This small molecule binds to this protein.
Small molecule (SMILES): O=c1ccn([C@@H]2O[C@H](CO[P](=O)(O)O[P](=O)(O)O[C@H]3O[C@H](CO)[C@@H](O)[C@H](O)[C@@H]3O)[C@@H](O)[C@H]2O)c(=O)[nH]1

Binding-site contacts:
Ligand atom O4' contacts residue EDO1 of chain 1.J at 3.6 Å.
Ligand atom O1A contacts residue EDO1 of chain 1.J at 2.8 Å (h-bond).
Ligand atom O1B contacts residue TYR299 of chain 1.A at 3.4 Å (h-bond).
Ligand atom O3B contacts residue EDO1 of chain 1.J at 3.6 Å.
Ligand atom C2' contacts residue ASN179 of chain 1.A at 3.4 Å.
Ligand atom C3' contacts residue ASN199 of chain 1.A at 3.6 Å.
Ligand atom O2' contacts residue PHE178 of chain 1.A at 2.9 Å (h-bond).
Ligand atom O3' contacts residue NAD1 of chain 1.E at 2.6 Å (h-bond).
Ligand atom O4 contacts residue LEU215 of chain 1.A at 3.6 Å.
Ligand atom C1' contacts residue ASN179 of chain 1.A at 3.4 Å.
Ligand atom C2D contacts residue ARG292 of chain 1.A at 3.4 Å.
Ligand atom O1A contacts residue ARG292 of chain 1.A at 3.0 Å (salt-bridge).
Ligand atom N3 contacts residue PHE218 of chain 1.A at 3.3 Å.
Ligand atom O2 contacts residue PHE218 of chain 1.A at 2.9 Å (h-bond).
Ligand atom O5D contacts residue ARG292 of chain 1.A at 3.5 Å (salt-bridge).
Ligand atom O3A contacts residue ASN179 of chain 1.A at 3.5 Å (h-bond).
Ligand atom O2A contacts residue LEU200 of chain 1.A at 3.1 Å (h-bond).
Ligand atom C4 contacts residue PHE218 of chain 1.A at 3.2 Å (hydrophobic).
Ligand atom O2D contacts residue ASP295 of chain 1.A at 2.8 Å (salt-bridge).
Ligand atom C5D contacts residue TYR233 of chain 1.A at 3.2 Å (hydrophobic).
Ligand atom C4D contacts residue TYR233 of chain 1.A at 3.4 Å (hydrophobic).
Ligand atom O1B contacts residue ASN179 of chain 1.A at 3.0 Å (h-bond).
Ligand atom O4' contacts residue TYR149 of chain 1.A at 3.4 Å.
Ligand atom O2' contacts residue NAD1 of chain 1.E at 3.5 Å.
Ligand atom C2 contacts residue ALA216 of chain 1.A at 3.5 Å (hydrophobic).
Ligand atom O2B contacts residue ARG292 of chain 1.A at 2.5 Å (salt-bridge).
Ligand atom O4 contacts residue PHE218 of chain 1.A at 3.4 Å.
Ligand atom C2 contacts residue PHE218 of chain 1.A at 3.4 Å (hydrophobic).
Ligand atom O2 contacts residue ALA216 of chain 1.A at 3.5 Å (h-bond).
Ligand atom O1A contacts residue ASN198 of chain 1.A at 3.6 Å.
Ligand atom O3' contacts residue ASN199 of chain 1.A at 3.0 Å (h-bond).
Ligand atom O4D contacts residue LEU200 of chain 1.A at 3.6 Å.
Ligand atom O4' contacts residue VAL86 of chain 1.A at 3.4 Å.
Ligand atom O2A contacts residue ASN199 of chain 1.A at 3.0 Å (h-bond).
Ligand atom O2 contacts residue ILE217 of chain 1.A at 3.4 Å.
Ligand atom O2' contacts residue ASN179 of chain 1.A at 3.1 Å (h-bond).
Ligand atom O6' contacts residue THR126 of chain 1.A at 3.1 Å (h-bond).
Ligand atom N3 contacts residue ALA216 of chain 1.A at 2.8 Å (h-bond).
Ligand atom O1B contacts residue ARG231 of chain 1.A at 2.9 Å (salt-bridge).
Ligand atom O4 contacts residue ALA216 of chain 1.A at 3.6 Å.

Sequence of chain 1.A:
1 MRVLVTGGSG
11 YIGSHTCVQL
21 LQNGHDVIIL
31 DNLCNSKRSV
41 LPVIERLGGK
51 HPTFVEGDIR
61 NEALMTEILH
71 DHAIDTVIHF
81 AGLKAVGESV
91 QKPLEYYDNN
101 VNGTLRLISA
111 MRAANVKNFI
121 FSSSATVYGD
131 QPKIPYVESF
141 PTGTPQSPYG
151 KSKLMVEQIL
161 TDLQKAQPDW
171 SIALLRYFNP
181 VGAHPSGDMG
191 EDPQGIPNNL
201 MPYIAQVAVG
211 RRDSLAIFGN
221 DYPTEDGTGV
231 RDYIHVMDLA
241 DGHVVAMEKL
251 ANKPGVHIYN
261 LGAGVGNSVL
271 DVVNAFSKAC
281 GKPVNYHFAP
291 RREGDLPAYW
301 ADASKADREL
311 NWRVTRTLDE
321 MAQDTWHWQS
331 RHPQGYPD